The protein below binds the small molecule below.
Small molecule (SMILES): O=S(=O)(O)c1cccc2cccc(Nc3ccccc3)c12

Sequence of chain 1.Z:
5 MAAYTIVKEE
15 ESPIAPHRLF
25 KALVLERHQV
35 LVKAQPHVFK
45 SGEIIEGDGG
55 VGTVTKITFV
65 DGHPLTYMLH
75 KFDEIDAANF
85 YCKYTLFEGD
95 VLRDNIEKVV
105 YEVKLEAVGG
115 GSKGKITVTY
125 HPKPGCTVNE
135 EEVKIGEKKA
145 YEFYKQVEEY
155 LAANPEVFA

Binding-site contacts:
Ligand atom C13 contacts residue LYS142 of chain 1.Z at 3.0 Å.
Ligand atom C11 contacts residue LYS142 of chain 1.Z at 3.2 Å.
Ligand atom O3 contacts residue SO41 of chain 1.JF at 3.5 Å (h-bond).
Ligand atom O2 contacts residue LYS142 of chain 1.Z at 3.1 Å.
Ligand atom C1 contacts residue LYS142 of chain 1.Z at 4.2 Å.
Ligand atom C12 contacts residue LYS142 of chain 1.Z at 2.5 Å.
Ligand atom C14 contacts residue LYS142 of chain 1.Z at 4.4 Å.
Ligand atom N contacts residue LYS142 of chain 1.Z at 3.0 Å.
Ligand atom O1 contacts residue LYS142 of chain 1.Z at 3.1 Å.
Ligand atom C2 contacts residue LYS138 of chain 1.Z at 4.2 Å.
Ligand atom O2 contacts residue SO41 of chain 1.JF at 3.9 Å.
Ligand atom S contacts residue LYS142 of chain 1.Z at 3.6 Å.